Sequence of chain 1.C:
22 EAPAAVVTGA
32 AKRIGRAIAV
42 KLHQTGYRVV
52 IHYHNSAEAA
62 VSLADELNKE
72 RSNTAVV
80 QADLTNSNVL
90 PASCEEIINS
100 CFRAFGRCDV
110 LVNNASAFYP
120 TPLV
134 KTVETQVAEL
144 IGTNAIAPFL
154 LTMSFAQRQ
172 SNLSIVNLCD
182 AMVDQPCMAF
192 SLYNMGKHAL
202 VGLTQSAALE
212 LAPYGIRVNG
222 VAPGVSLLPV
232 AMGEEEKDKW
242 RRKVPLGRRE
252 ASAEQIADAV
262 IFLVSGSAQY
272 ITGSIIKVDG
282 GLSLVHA

Binding-site contacts:
Ligand atom CAF contacts residue NAP1 of chain 1.I at 3.8 Å.
Ligand atom NAI contacts residue PHE117 of chain 1.C at 3.8 Å.
Ligand atom CAB contacts residue ASP181 of chain 1.C at 3.9 Å.
Ligand atom OAL contacts residue PRO230 of chain 1.C at 3.4 Å.
Ligand atom NAI contacts residue TYR194 of chain 1.C at 3.3 Å (h-bond).
Ligand atom SAK contacts residue NAP1 of chain 1.I at 4.0 Å.
Ligand atom CAA contacts residue NAP1 of chain 1.I at 3.5 Å.
Ligand atom OAM contacts residue VAL226 of chain 1.C at 3.4 Å.
Ligand atom CAH contacts residue SER115 of chain 1.C at 3.7 Å.
Ligand atom CAE contacts residue PHE117 of chain 1.C at 3.8 Å (hydrophobic).
Ligand atom SAG contacts residue NAP1 of chain 1.I at 3.2 Å (h-bond).
Ligand atom SAK contacts residue PHE117 of chain 1.C at 4.3 Å.
Ligand atom CAB contacts residue NAP1 of chain 1.I at 3.4 Å.
Ligand atom CAB contacts residue TYR194 of chain 1.C at 4.2 Å (hydrophobic).
Ligand atom CAN contacts residue PHE117 of chain 1.C at 3.8 Å (hydrophobic).
Ligand atom OAM contacts residue GLY225 of chain 1.C at 3.2 Å (h-bond).
Ligand atom CAD contacts residue PRO230 of chain 1.C at 3.8 Å (hydrophobic).
Ligand atom OAL contacts residue MET233 of chain 1.C at 3.8 Å.
Ligand atom CAD contacts residue PHE117 of chain 1.C at 3.8 Å (hydrophobic).
Ligand atom CAD contacts residue NAP1 of chain 1.I at 3.7 Å.
Ligand atom CAC contacts residue NAP1 of chain 1.I at 3.7 Å.
Ligand atom NAJ contacts residue NAP1 of chain 1.I at 2.4 Å (h-bond).
Ligand atom CAH contacts residue NAP1 of chain 1.I at 3.1 Å.
Ligand atom CAC contacts residue PHE117 of chain 1.C at 3.8 Å (hydrophobic).
Ligand atom CAB contacts residue PHE117 of chain 1.C at 3.7 Å (hydrophobic).
Ligand atom CAN contacts residue CYS188 of chain 1.C at 4.3 Å (hydrophobic).
Ligand atom OAM contacts residue NAP1 of chain 1.I at 3.3 Å (h-bond).
Ligand atom NAI contacts residue SER115 of chain 1.C at 3.8 Å.
Ligand atom CAA contacts residue TYR194 of chain 1.C at 3.1 Å (hydrophobic).
Ligand atom CAH contacts residue PHE117 of chain 1.C at 3.6 Å (hydrophobic).
Ligand atom NAJ contacts residue PHE117 of chain 1.C at 3.9 Å.
Ligand atom CAF contacts residue PHE117 of chain 1.C at 3.6 Å (hydrophobic).
Ligand atom CAA contacts residue PHE117 of chain 1.C at 3.6 Å (hydrophobic).
Ligand atom CAE contacts residue NAP1 of chain 1.I at 3.8 Å.
Ligand atom NAJ contacts residue SER115 of chain 1.C at 2.9 Å (h-bond).
Ligand atom NAI contacts residue NAP1 of chain 1.I at 2.9 Å (h-bond).
Ligand atom SAG contacts residue ARG34 of chain 1.C at 4.3 Å.
Ligand atom CAF contacts residue TYR194 of chain 1.C at 3.6 Å (hydrophobic).
Ligand atom CAA contacts residue ASP181 of chain 1.C at 3.7 Å.
Ligand atom SAG contacts residue PHE117 of chain 1.C at 4.0 Å.

The protein below binds the small molecule below.
Small molecule (SMILES): CS(=O)(=O)c1ccc2nc(N)sc2c1